Sequence of chain 1.A:
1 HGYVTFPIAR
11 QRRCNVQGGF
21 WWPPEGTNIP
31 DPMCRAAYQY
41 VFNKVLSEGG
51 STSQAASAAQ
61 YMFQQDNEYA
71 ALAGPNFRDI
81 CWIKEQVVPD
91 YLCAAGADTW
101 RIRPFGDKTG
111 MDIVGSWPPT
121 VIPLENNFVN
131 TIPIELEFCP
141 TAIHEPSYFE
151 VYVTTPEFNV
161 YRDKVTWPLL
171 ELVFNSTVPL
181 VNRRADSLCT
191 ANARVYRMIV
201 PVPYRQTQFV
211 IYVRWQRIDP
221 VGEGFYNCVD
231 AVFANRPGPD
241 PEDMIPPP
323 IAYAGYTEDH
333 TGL

Binding-site contacts:
Ligand atom O4 contacts residue ARG78 of chain 1.A at 4.2 Å.
Ligand atom C4 contacts residue ASN175 of chain 1.A at 4.2 Å.
Ligand atom O7 contacts residue LEU172 of chain 1.A at 4.0 Å.
Ligand atom O6 contacts residue ASP79 of chain 1.A at 3.9 Å.
Ligand atom O5 contacts residue ARG78 of chain 1.A at 3.6 Å.
Ligand atom C8 contacts residue ILE80 of chain 1.A at 3.8 Å (hydrophobic).
Ligand atom O5 contacts residue ASN175 of chain 1.A at 2.3 Å (h-bond).
Ligand atom C6 contacts residue ARG78 of chain 1.A at 3.8 Å.
Ligand atom C8 contacts residue TYR152 of chain 1.A at 3.4 Å (hydrophobic).
Ligand atom C3 contacts residue ARG78 of chain 1.A at 3.8 Å.
Ligand atom C8 contacts residue GLU150 of chain 1.A at 3.4 Å.
Ligand atom O7 contacts residue ARG78 of chain 1.A at 3.2 Å.
Ligand atom C1 contacts residue ASN175 of chain 1.A at 1.4 Å.
Ligand atom C2 contacts residue ARG78 of chain 1.A at 3.9 Å.
Ligand atom O6 contacts residue ARG78 of chain 1.A at 3.7 Å.
Ligand atom C5 contacts residue ASN175 of chain 1.A at 3.6 Å.
Ligand atom N2 contacts residue ASN175 of chain 1.A at 2.9 Å (h-bond).
Ligand atom C7 contacts residue LEU172 of chain 1.A at 4.1 Å (hydrophobic).
Ligand atom C2 contacts residue GLU150 of chain 1.A at 3.7 Å.
Ligand atom C7 contacts residue ASN175 of chain 1.A at 3.7 Å.
Ligand atom C2 contacts residue ASN175 of chain 1.A at 2.5 Å.
Ligand atom C1 contacts residue ARG78 of chain 1.A at 4.4 Å.
Ligand atom C8 contacts residue LEU172 of chain 1.A at 4.1 Å (hydrophobic).
Ligand atom C3 contacts residue GLU150 of chain 1.A at 4.3 Å.
Ligand atom C5 contacts residue ARG78 of chain 1.A at 4.4 Å.
Ligand atom O3 contacts residue ARG78 of chain 1.A at 3.2 Å (salt-bridge).
Ligand atom C7 contacts residue GLU150 of chain 1.A at 3.6 Å.
Ligand atom N2 contacts residue GLU150 of chain 1.A at 2.8 Å (salt-bridge).
Ligand atom C7 contacts residue ARG78 of chain 1.A at 4.2 Å.
Ligand atom C1 contacts residue GLU150 of chain 1.A at 3.7 Å.
Ligand atom O7 contacts residue ASN175 of chain 1.A at 4.1 Å.
Ligand atom C3 contacts residue ASN175 of chain 1.A at 3.8 Å.
Ligand atom C6 contacts residue ASP79 of chain 1.A at 4.1 Å.

This protein binds this small molecule.
Small molecule (SMILES): CC(=O)N[C@H]1[C@H](O[C@H]2[C@H](O)[C@@H](NC(C)=O)CO[C@@H]2CO)O[C@H](CO)[C@@H](O[C@@H]2O[C@H](CO)[C@@H](O)[C@H](O)[C@@H]2O)[C@@H]1O